Sequence of chain 1.O:
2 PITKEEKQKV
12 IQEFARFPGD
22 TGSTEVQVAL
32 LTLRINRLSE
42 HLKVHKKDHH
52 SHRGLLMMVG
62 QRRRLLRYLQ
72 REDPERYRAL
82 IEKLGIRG

Binding-site contacts:
Ligand atom O61 contacts residue ARG35 of chain 1.O at 3.4 Å (salt-bridge).
Ligand atom C61 contacts residue ARG35 of chain 1.O at 3.4 Å.

This protein binds this small molecule.
Small molecule (SMILES): NC[C@@H]1O[C@H](O[C@H]2[C@@H](O)[C@H](O[C@@H]3[C@@H](O)[C@H](N)C[C@H](N)[C@H]3O[C@H]3O[C@H](CO)[C@@H](O)[C@H](O)[C@H]3N)O[C@@H]2CO)[C@H](N)[C@@H](O)[C@@H]1O